Sequence of chain 1.B:
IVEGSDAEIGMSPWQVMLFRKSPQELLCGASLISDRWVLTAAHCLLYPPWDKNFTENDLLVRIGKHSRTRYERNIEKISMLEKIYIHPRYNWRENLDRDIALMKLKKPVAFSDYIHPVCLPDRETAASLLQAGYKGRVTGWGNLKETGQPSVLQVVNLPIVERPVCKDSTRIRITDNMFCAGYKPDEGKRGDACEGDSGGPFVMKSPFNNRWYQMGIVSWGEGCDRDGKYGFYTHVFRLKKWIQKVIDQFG

The protein below binds the small molecule below.
Small molecule (SMILES): CC(=O)N[C@@H]1[C@@H](O)[C@H](O)[C@@H](CO)O[C@H]1O

Binding-site contacts:
Ligand atom C1 contacts residue ASN53 of chain 1.B at 1.4 Å.
Ligand atom C8 contacts residue LEU46 of chain 1.B at 3.8 Å (hydrophobic).
Ligand atom O7 contacts residue LEU46 of chain 1.B at 4.0 Å.
Ligand atom C8 contacts residue ASN53 of chain 1.B at 4.1 Å.
Ligand atom C4 contacts residue ASN53 of chain 1.B at 4.1 Å.
Ligand atom C1 contacts residue LEU46 of chain 1.B at 4.3 Å (hydrophobic).
Ligand atom O5 contacts residue ASN53 of chain 1.B at 2.3 Å (h-bond).
Ligand atom O7 contacts residue PRO48 of chain 1.B at 4.2 Å.
Ligand atom C7 contacts residue LEU46 of chain 1.B at 3.9 Å (hydrophobic).
Ligand atom C5 contacts residue ASN53 of chain 1.B at 3.6 Å.
Ligand atom N2 contacts residue ASN53 of chain 1.B at 2.9 Å (h-bond).
Ligand atom C7 contacts residue ASN53 of chain 1.B at 3.7 Å.
Ligand atom C2 contacts residue ASN53 of chain 1.B at 2.4 Å.
Ligand atom C3 contacts residue ASN53 of chain 1.B at 3.7 Å.
Ligand atom O7 contacts residue TRP92 of chain 1.B at 4.2 Å.